The protein below binds the small molecule below.
Small molecule (SMILES): CC(C)c1c(-c2ccccc2)[nH]c2c(C#N)cnn2c1=O

Binding-site contacts:
Ligand atom N12 contacts residue TYR462 of chain 1.A at 3.6 Å.
Ligand atom C18 contacts residue ALA401 of chain 1.A at 3.5 Å (hydrophobic).
Ligand atom O14 contacts residue TYR462 of chain 1.A at 3.8 Å.
Ligand atom N6 contacts residue PHE470 of chain 1.A at 3.3 Å.
Ligand atom C15 contacts residue PHE470 of chain 1.A at 3.6 Å (hydrophobic).
Ligand atom C4 contacts residue TYR462 of chain 1.A at 3.6 Å (hydrophobic).
Ligand atom O14 contacts residue ASN565 of chain 1.A at 3.2 Å (h-bond).
Ligand atom N11 contacts residue PHE470 of chain 1.A at 3.8 Å.
Ligand atom C9 contacts residue PHE470 of chain 1.A at 3.6 Å (hydrophobic).
Ligand atom C15 contacts residue HIS473 of chain 1.A at 3.8 Å.
Ligand atom C3 contacts residue VAL463 of chain 1.A at 3.7 Å (hydrophobic).
Ligand atom N16 contacts residue NI1 of chain 1.C at 2.0 Å (h-bond).
Ligand atom C3 contacts residue TYR399 of chain 1.A at 3.8 Å (hydrophobic).
Ligand atom C19 contacts residue ALA401 of chain 1.A at 3.8 Å (hydrophobic).
Ligand atom C10 contacts residue PHE470 of chain 1.A at 3.8 Å (hydrophobic).
Ligand atom C5 contacts residue TYR462 of chain 1.A at 3.6 Å (hydrophobic).
Ligand atom C8 contacts residue TYR462 of chain 1.A at 3.6 Å (hydrophobic).
Ligand atom C3 contacts residue GLY400 of chain 1.A at 3.7 Å.
Ligand atom C1 contacts residue ASN565 of chain 1.A at 3.6 Å.
Ligand atom C19 contacts residue TYR399 of chain 1.A at 3.3 Å (hydrophobic).
Ligand atom C13 contacts residue TYR462 of chain 1.A at 3.7 Å (hydrophobic).
Ligand atom C4 contacts residue PHE470 of chain 1.A at 3.8 Å (hydrophobic).
Ligand atom C22 contacts residue PHE470 of chain 1.A at 3.2 Å (hydrophobic).
Ligand atom C5 contacts residue PHE470 of chain 1.A at 3.3 Å (hydrophobic).
Ligand atom C13 contacts residue PHE470 of chain 1.A at 3.8 Å (hydrophobic).
Ligand atom C17 contacts residue PHE470 of chain 1.A at 3.6 Å (hydrophobic).
Ligand atom C10 contacts residue ASN483 of chain 1.A at 3.5 Å.
Ligand atom N11 contacts residue LYS491 of chain 1.A at 3.5 Å (salt-bridge).
Ligand atom N16 contacts residue GLU475 of chain 1.A at 3.8 Å.
Ligand atom C3 contacts residue TYR462 of chain 1.A at 3.6 Å (hydrophobic).
Ligand atom C8 contacts residue PHE470 of chain 1.A at 3.4 Å (hydrophobic).
Ligand atom N12 contacts residue PHE470 of chain 1.A at 3.5 Å.
Ligand atom C10 contacts residue TRP493 of chain 1.A at 3.7 Å (hydrophobic).
Ligand atom N16 contacts residue HIS473 of chain 1.A at 3.0 Å.
Ligand atom C18 contacts residue TYR399 of chain 1.A at 3.7 Å (hydrophobic).
Ligand atom N6 contacts residue TYR462 of chain 1.A at 3.4 Å.
Ligand atom C1 contacts residue SER469 of chain 1.A at 3.5 Å.
Ligand atom O14 contacts residue LYS491 of chain 1.A at 3.5 Å (salt-bridge).
Ligand atom N16 contacts residue HIS561 of chain 1.A at 3.1 Å (h-bond).
Ligand atom C15 contacts residue NI1 of chain 1.C at 3.1 Å.

Sequence of chain 1.A:
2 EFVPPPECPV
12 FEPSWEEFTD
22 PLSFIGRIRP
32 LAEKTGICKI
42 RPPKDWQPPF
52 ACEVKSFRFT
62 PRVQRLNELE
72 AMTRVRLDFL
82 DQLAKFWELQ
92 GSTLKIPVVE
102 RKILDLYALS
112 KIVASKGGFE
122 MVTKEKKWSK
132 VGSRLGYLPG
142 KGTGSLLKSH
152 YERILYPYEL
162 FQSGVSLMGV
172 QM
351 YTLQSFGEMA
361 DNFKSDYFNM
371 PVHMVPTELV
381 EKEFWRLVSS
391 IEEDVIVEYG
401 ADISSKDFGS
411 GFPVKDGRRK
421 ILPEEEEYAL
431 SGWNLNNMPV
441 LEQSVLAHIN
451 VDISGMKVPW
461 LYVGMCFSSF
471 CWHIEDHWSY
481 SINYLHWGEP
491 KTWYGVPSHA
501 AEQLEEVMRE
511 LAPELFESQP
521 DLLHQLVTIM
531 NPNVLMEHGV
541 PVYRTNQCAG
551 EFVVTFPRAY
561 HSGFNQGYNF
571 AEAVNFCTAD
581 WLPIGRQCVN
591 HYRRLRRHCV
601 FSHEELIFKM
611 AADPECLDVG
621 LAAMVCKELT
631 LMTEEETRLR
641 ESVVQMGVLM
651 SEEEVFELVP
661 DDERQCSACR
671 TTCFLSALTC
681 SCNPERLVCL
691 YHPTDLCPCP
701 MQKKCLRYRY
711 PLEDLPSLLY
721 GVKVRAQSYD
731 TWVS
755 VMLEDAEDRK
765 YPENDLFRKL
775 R